This protein binds this small molecule.
Small molecule (SMILES): Cc1cnc(NC(=O)C2=C(O)c3ccccc3S(=O)(=O)N2C)s1

Sequence of chain 1.C:
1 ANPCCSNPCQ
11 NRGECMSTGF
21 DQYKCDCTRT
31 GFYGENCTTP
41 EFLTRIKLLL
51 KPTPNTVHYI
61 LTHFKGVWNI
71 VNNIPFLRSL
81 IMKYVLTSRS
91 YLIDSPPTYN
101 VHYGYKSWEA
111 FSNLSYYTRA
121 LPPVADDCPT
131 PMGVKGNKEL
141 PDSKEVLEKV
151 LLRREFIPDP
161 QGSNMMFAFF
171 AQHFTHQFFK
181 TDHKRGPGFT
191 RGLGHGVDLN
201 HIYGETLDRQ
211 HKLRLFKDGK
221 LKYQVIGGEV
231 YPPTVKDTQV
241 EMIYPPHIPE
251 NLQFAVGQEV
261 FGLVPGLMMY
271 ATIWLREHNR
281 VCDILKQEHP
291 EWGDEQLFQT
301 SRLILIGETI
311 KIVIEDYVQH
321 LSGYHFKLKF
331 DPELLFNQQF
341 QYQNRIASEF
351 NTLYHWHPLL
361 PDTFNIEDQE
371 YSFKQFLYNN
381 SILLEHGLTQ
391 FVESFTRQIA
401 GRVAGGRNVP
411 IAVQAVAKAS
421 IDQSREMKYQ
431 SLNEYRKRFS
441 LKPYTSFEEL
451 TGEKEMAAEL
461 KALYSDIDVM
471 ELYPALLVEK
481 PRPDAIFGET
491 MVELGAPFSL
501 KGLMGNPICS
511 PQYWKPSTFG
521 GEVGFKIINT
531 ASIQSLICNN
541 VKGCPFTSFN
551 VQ

Binding-site contacts:
Ligand atom CAF contacts residue LEU500 of chain 1.C at 3.8 Å (hydrophobic).
Ligand atom CAU contacts residue VAL492 of chain 1.C at 3.6 Å (hydrophobic).
Ligand atom NAS contacts residue ALA496 of chain 1.C at 3.6 Å.
Ligand atom CAO contacts residue VAL318 of chain 1.C at 3.4 Å (hydrophobic).
Ligand atom CAM contacts residue MET82 of chain 1.C at 3.8 Å (hydrophobic).
Ligand atom CAC contacts residue SER499 of chain 1.C at 3.8 Å.
Ligand atom CAU contacts residue LEU321 of chain 1.C at 3.9 Å (hydrophobic).
Ligand atom SAT contacts residue LEU321 of chain 1.C at 3.9 Å.
Ligand atom CAF contacts residue MET82 of chain 1.C at 4.0 Å (hydrophobic).
Ligand atom CAR contacts residue ALA496 of chain 1.C at 3.8 Å (hydrophobic).
Ligand atom NAP contacts residue VAL318 of chain 1.C at 3.9 Å.
Ligand atom CAG contacts residue ALA496 of chain 1.C at 4.0 Å (hydrophobic).
Ligand atom CAC contacts residue VAL318 of chain 1.C at 3.8 Å (hydrophobic).
Ligand atom CAW contacts residue PHE487 of chain 1.C at 3.8 Å (hydrophobic).
Ligand atom CAN contacts residue VAL318 of chain 1.C at 3.7 Å (hydrophobic).
Ligand atom CAO contacts residue LEU328 of chain 1.C at 3.7 Å (hydrophobic).
Ligand atom CAR contacts residue LEU321 of chain 1.C at 3.9 Å (hydrophobic).
Ligand atom OAL contacts residue LEU500 of chain 1.C at 3.9 Å.
Ligand atom CAI contacts residue ILE314 of chain 1.C at 3.6 Å (hydrophobic).
Ligand atom CAU contacts residue ALA496 of chain 1.C at 3.9 Å (hydrophobic).
Ligand atom NAP contacts residue ALA496 of chain 1.C at 3.5 Å.
Ligand atom CAD contacts residue LEU503 of chain 1.C at 3.6 Å (hydrophobic).
Ligand atom CAW contacts residue TRP356 of chain 1.C at 3.5 Å (hydrophobic).
Ligand atom OAH contacts residue SER499 of chain 1.C at 2.5 Å (h-bond).
Ligand atom NAP contacts residue SER499 of chain 1.C at 3.8 Å.
Ligand atom OAQ contacts residue ALA496 of chain 1.C at 3.2 Å.
Ligand atom OAL contacts residue ARG89 of chain 1.C at 3.7 Å.
Ligand atom OAH contacts residue LEU500 of chain 1.C at 4.0 Å.
Ligand atom OAL contacts residue ALA496 of chain 1.C at 3.3 Å (h-bond).
Ligand atom CAM contacts residue LEU86 of chain 1.C at 3.6 Å (hydrophobic).
Ligand atom CAM contacts residue LEU500 of chain 1.C at 3.5 Å (hydrophobic).
Ligand atom OAK contacts residue VAL85 of chain 1.C at 3.7 Å.
Ligand atom CAV contacts residue LEU321 of chain 1.C at 3.8 Å (hydrophobic).
Ligand atom OAH contacts residue VAL318 of chain 1.C at 3.7 Å.
Ligand atom CAN contacts residue ALA496 of chain 1.C at 3.5 Å (hydrophobic).
Ligand atom CAG contacts residue VAL318 of chain 1.C at 3.7 Å (hydrophobic).
Ligand atom CAF contacts residue LEU86 of chain 1.C at 3.8 Å (hydrophobic).
Ligand atom CAI contacts residue LEU500 of chain 1.C at 3.9 Å (hydrophobic).
Ligand atom CAW contacts residue MET491 of chain 1.C at 3.8 Å (hydrophobic).
Ligand atom CAD contacts residue ILE314 of chain 1.C at 4.0 Å (hydrophobic).